This small molecule binds to this protein.
Small molecule (SMILES): CC1(C)CC(=O)CC(=O)C1

Sequence of chain 1.B:
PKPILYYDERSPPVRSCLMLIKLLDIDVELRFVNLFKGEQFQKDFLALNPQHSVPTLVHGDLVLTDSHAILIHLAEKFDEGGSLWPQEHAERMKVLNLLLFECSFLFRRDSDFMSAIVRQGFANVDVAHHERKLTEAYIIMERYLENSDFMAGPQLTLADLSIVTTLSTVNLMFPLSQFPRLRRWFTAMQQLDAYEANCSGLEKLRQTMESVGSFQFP

Binding-site contacts:
Ligand atom C2 contacts residue SER125 of chain 1.B at 3.6 Å.
Ligand atom C6 contacts residue PHE117 of chain 1.B at 4.3 Å (hydrophobic).
Ligand atom C5 contacts residue GSH1 of chain 1.G at 2.9 Å.
Ligand atom C2 contacts residue GSH1 of chain 1.G at 4.2 Å.
Ligand atom C4 contacts residue LEU215 of chain 1.B at 4.4 Å (hydrophobic).
Ligand atom O2 contacts residue GSH1 of chain 1.G at 3.1 Å (h-bond).
Ligand atom C8 contacts residue PHE46 of chain 1.B at 4.4 Å (hydrophobic).
Ligand atom C6 contacts residue SER21 of chain 1.B at 4.3 Å.
Ligand atom C3 contacts residue MET124 of chain 1.B at 4.2 Å (hydrophobic).
Ligand atom O1 contacts residue GSH1 of chain 1.G at 3.1 Å (h-bond).
Ligand atom C8 contacts residue MET124 of chain 1.B at 3.7 Å (hydrophobic).
Ligand atom C1 contacts residue SER121 of chain 1.B at 3.8 Å.
Ligand atom O1 contacts residue SER121 of chain 1.B at 2.8 Å (h-bond).
Ligand atom O2 contacts residue PRO22 of chain 1.B at 4.3 Å.
Ligand atom C1 contacts residue GSH1 of chain 1.G at 2.9 Å.
Ligand atom C8 contacts residue MET219 of chain 1.B at 4.1 Å (hydrophobic).
Ligand atom O1 contacts residue SER125 of chain 1.B at 4.5 Å.
Ligand atom O2 contacts residue SER21 of chain 1.B at 2.8 Å (h-bond).
Ligand atom C6 contacts residue PRO22 of chain 1.B at 4.2 Å (hydrophobic).
Ligand atom C2 contacts residue SER121 of chain 1.B at 4.0 Å.
Ligand atom O2 contacts residue ARG20 of chain 1.B at 4.2 Å.
Ligand atom C5 contacts residue PRO22 of chain 1.B at 4.5 Å (hydrophobic).
Ligand atom C4 contacts residue DMS1 of chain 1.I at 4.0 Å.
Ligand atom C4 contacts residue GSH1 of chain 1.G at 4.2 Å.
Ligand atom C6 contacts residue GSH1 of chain 1.G at 1.8 Å.
Ligand atom C5 contacts residue SER21 of chain 1.B at 3.8 Å.
Ligand atom C8 contacts residue SER125 of chain 1.B at 4.2 Å.
Ligand atom C7 contacts residue LEU215 of chain 1.B at 4.4 Å (hydrophobic).
Ligand atom C1 contacts residue PHE117 of chain 1.B at 4.2 Å (hydrophobic).
Ligand atom O1 contacts residue PHE117 of chain 1.B at 3.4 Å.
Ligand atom O2 contacts residue LEU45 of chain 1.B at 4.0 Å.
Ligand atom C4 contacts residue PHE46 of chain 1.B at 4.3 Å (hydrophobic).
Ligand atom C8 contacts residue VAL128 of chain 1.B at 4.0 Å (hydrophobic).
Ligand atom C7 contacts residue MET124 of chain 1.B at 3.7 Å (hydrophobic).